Sequence of chain 2.A:
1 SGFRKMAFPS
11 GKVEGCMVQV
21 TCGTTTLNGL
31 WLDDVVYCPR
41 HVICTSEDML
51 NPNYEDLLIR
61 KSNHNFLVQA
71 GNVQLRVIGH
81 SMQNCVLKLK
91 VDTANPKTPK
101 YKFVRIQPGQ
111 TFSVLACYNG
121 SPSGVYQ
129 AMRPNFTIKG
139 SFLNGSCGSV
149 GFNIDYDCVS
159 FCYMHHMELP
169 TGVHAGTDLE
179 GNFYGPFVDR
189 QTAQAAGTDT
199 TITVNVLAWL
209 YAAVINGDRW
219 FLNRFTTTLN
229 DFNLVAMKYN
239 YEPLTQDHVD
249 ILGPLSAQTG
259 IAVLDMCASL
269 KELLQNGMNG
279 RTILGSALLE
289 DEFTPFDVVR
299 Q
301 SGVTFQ

This small molecule binds to this protein.
Small molecule (SMILES): CC(C)[C@H](NC(=O)OCc1ccccc1)C(=O)N[C@@H](Cc1ccccc1)C(=O)N[C@H](CO)C[C@@H]1CCNC1=O

Sequence of chain 1.A:
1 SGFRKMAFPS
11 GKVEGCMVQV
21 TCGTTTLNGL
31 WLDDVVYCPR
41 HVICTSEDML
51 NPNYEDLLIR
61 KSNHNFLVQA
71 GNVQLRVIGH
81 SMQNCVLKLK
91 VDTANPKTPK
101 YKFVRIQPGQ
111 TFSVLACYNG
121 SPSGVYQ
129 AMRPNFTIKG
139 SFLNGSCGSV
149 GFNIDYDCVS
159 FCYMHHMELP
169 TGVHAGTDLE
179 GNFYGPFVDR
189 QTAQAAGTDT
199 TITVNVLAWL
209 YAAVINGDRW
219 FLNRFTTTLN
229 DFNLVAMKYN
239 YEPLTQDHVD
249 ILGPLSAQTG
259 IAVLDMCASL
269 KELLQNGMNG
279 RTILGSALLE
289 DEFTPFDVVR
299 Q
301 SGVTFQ

Binding-site contacts:
Ligand atom N16 contacts residue CYS145 of chain 2.A at 3.0 Å (h-bond).
Ligand atom C17 contacts residue CYS145 of chain 2.A at 2.8 Å (hydrophobic).
Ligand atom O8 contacts residue MET165 of chain 2.A at 3.3 Å.
Ligand atom C30 contacts residue GLU166 of chain 2.A at 3.4 Å.
Ligand atom C22 contacts residue ASN142 of chain 2.A at 3.4 Å.
Ligand atom O1 contacts residue SER144 of chain 2.A at 3.4 Å (h-bond).
Ligand atom C21 contacts residue ASN142 of chain 2.A at 2.8 Å.
Ligand atom C7 contacts residue THR190 of chain 2.A at 3.1 Å.
Ligand atom C10 contacts residue MET49 of chain 2.A at 3.2 Å (hydrophobic).
Ligand atom N16 contacts residue HIS164 of chain 2.A at 3.4 Å (h-bond).
Ligand atom O33 contacts residue GLU166 of chain 2.A at 2.6 Å (salt-bridge).
Ligand atom C25 contacts residue CYS145 of chain 2.A at 1.8 Å (hydrophobic).
Ligand atom C5 contacts residue GLN189 of chain 2.A at 3.5 Å.
Ligand atom O33 contacts residue MET165 of chain 2.A at 3.2 Å.
Ligand atom C9 contacts residue GLU166 of chain 2.A at 3.3 Å.
Ligand atom C16 contacts residue ASP187 of chain 2.A at 3.0 Å.
Ligand atom O8 contacts residue GLU166 of chain 2.A at 3.4 Å (salt-bridge).
Ligand atom C11 contacts residue GLU166 of chain 2.A at 3.3 Å.
Ligand atom N10 contacts residue GLU166 of chain 2.A at 2.4 Å (salt-bridge).
Ligand atom O1 contacts residue GLY143 of chain 2.A at 2.9 Å (h-bond).
Ligand atom C18 contacts residue ASP187 of chain 2.A at 3.4 Å.
Ligand atom C19 contacts residue CYS145 of chain 2.A at 3.3 Å (hydrophobic).
Ligand atom C4 contacts residue THR190 of chain 2.A at 3.2 Å.
Ligand atom N23 contacts residue PHE140 of chain 2.A at 3.0 Å (h-bond).
Ligand atom C16 contacts residue TYR54 of chain 2.A at 3.5 Å (hydrophobic).
Ligand atom N23 contacts residue GLU166 of chain 2.A at 3.1 Å (salt-bridge).
Ligand atom C31 contacts residue GLU166 of chain 2.A at 3.6 Å.
Ligand atom C3 contacts residue PRO168 of chain 2.A at 3.2 Å (hydrophobic).
Ligand atom C13 contacts residue MET49 of chain 2.A at 3.4 Å (hydrophobic).
Ligand atom O29 contacts residue GLN189 of chain 2.A at 3.4 Å.
Ligand atom O26 contacts residue HIS163 of chain 2.A at 2.7 Å (h-bond).
Ligand atom C5 contacts residue THR190 of chain 2.A at 3.2 Å.
Ligand atom C19 contacts residue LEU141 of chain 2.A at 3.5 Å (hydrophobic).
Ligand atom O26 contacts residue GLU166 of chain 2.A at 3.4 Å.
Ligand atom C2 contacts residue PRO168 of chain 2.A at 3.5 Å (hydrophobic).
Ligand atom C18 contacts residue ARG188 of chain 2.A at 3.6 Å.
Ligand atom C16 contacts residue ARG188 of chain 2.A at 3.6 Å.
Ligand atom C24 contacts residue GLU166 of chain 2.A at 3.5 Å.
Ligand atom C13 contacts residue HIS41 of chain 2.A at 3.6 Å.
Ligand atom O1 contacts residue CYS145 of chain 2.A at 2.8 Å (h-bond).